Sequence of chain 1.A:
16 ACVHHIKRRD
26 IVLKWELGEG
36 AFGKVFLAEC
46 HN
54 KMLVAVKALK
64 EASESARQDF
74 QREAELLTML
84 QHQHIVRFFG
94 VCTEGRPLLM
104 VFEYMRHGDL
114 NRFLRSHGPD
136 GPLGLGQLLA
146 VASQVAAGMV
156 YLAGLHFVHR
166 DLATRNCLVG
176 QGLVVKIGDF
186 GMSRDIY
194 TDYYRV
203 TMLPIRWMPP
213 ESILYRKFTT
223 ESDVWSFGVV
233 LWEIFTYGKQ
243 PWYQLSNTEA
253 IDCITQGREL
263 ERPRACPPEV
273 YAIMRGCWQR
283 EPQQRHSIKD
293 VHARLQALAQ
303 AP

The small molecule below binds the protein below.
Small molecule (SMILES): O=C(Nc1ccc(N2CCOCC2)cc1N1CCOCC1)c1cccc(Oc2ccccc2)c1

Binding-site contacts:
Ligand atom C3 contacts residue GLY111 of chain 1.A at 3.7 Å.
Ligand atom O1 contacts residue MET108 of chain 1.A at 2.9 Å (h-bond).
Ligand atom C22 contacts residue LEU173 of chain 1.A at 3.9 Å (hydrophobic).
Ligand atom C27 contacts residue LEU173 of chain 1.A at 3.7 Å (hydrophobic).
Ligand atom C24 contacts residue ARG170 of chain 1.A at 3.6 Å.
Ligand atom C2 contacts residue MET108 of chain 1.A at 3.7 Å (hydrophobic).
Ligand atom C3 contacts residue TYR107 of chain 1.A at 3.7 Å (hydrophobic).
Ligand atom C23 contacts residue GLY183 of chain 1.A at 2.8 Å.
Ligand atom C4 contacts residue GLY111 of chain 1.A at 3.6 Å.
Ligand atom C11 contacts residue GLY111 of chain 1.A at 3.7 Å.
Ligand atom C17 contacts residue LEU173 of chain 1.A at 3.5 Å (hydrophobic).
Ligand atom C26 contacts residue GLY186 of chain 1.A at 3.7 Å.
Ligand atom C18 contacts residue LEU173 of chain 1.A at 3.9 Å (hydrophobic).
Ligand atom C16 contacts residue LEU173 of chain 1.A at 3.4 Å (hydrophobic).
Ligand atom C17 contacts residue ALA58 of chain 1.A at 3.5 Å (hydrophobic).
Ligand atom O1 contacts residue TYR107 of chain 1.A at 3.9 Å.
Ligand atom C1 contacts residue LEU173 of chain 1.A at 3.7 Å (hydrophobic).
Ligand atom C25 contacts residue PHE185 of chain 1.A at 3.5 Å (hydrophobic).
Ligand atom C22 contacts residue GLY183 of chain 1.A at 2.9 Å.
Ligand atom C6 contacts residue ARG109 of chain 1.A at 3.2 Å.
Ligand atom C24 contacts residue SER188 of chain 1.A at 3.9 Å.
Ligand atom N1 contacts residue LEU173 of chain 1.A at 3.6 Å.
Ligand atom C24 contacts residue GLY183 of chain 1.A at 3.8 Å.
Ligand atom C7 contacts residue ARG109 of chain 1.A at 3.9 Å.
Ligand atom C15 contacts residue ASP112 of chain 1.A at 3.6 Å.
Ligand atom C3 contacts residue LEU32 of chain 1.A at 3.8 Å (hydrophobic).
Ligand atom C23 contacts residue PHE185 of chain 1.A at 3.7 Å (hydrophobic).
Ligand atom C10 contacts residue GLY111 of chain 1.A at 3.5 Å.
Ligand atom C6 contacts residue TYR107 of chain 1.A at 3.8 Å (hydrophobic).
Ligand atom C2 contacts residue GLY111 of chain 1.A at 3.8 Å.
Ligand atom C9 contacts residue GLY111 of chain 1.A at 3.9 Å.
Ligand atom C4 contacts residue TYR107 of chain 1.A at 3.7 Å (hydrophobic).
Ligand atom C5 contacts residue GLY111 of chain 1.A at 3.5 Å.
Ligand atom C24 contacts residue PHE185 of chain 1.A at 3.2 Å (hydrophobic).
Ligand atom C4 contacts residue MET108 of chain 1.A at 2.9 Å (hydrophobic).
Ligand atom C17 contacts residue GLU106 of chain 1.A at 3.7 Å.
Ligand atom C12 contacts residue LEU32 of chain 1.A at 3.5 Å (hydrophobic).
Ligand atom C18 contacts residue PHE105 of chain 1.A at 3.5 Å (hydrophobic).
Ligand atom C3 contacts residue MET108 of chain 1.A at 2.6 Å (hydrophobic).
Ligand atom C16 contacts residue ALA58 of chain 1.A at 3.8 Å (hydrophobic).